Sequence of chain 1.C:
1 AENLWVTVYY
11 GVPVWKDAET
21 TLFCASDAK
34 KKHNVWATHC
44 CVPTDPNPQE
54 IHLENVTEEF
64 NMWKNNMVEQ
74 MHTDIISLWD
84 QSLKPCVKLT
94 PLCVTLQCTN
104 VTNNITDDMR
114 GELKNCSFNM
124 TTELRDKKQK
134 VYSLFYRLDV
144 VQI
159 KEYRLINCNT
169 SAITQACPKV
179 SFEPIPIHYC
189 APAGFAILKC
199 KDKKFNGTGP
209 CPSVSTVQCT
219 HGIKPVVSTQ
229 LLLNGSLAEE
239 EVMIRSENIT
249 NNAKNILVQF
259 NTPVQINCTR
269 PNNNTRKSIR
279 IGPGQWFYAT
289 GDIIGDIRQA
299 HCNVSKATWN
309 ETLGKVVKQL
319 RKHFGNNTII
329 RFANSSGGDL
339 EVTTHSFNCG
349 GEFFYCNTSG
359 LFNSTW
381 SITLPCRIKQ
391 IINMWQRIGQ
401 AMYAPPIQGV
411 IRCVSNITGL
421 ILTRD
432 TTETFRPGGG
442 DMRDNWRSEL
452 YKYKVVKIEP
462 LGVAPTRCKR

Binding-site contacts:
Ligand atom N2 contacts residue ASN271 of chain 1.C at 2.8 Å (h-bond).
Ligand atom C5 contacts residue ASN271 of chain 1.C at 3.7 Å.
Ligand atom O5 contacts residue ILE292 of chain 1.C at 3.4 Å.
Ligand atom O7 contacts residue ASN271 of chain 1.C at 3.6 Å (h-bond).
Ligand atom C1 contacts residue ILE292 of chain 1.C at 4.1 Å (hydrophobic).
Ligand atom C3 contacts residue ASN271 of chain 1.C at 3.7 Å.
Ligand atom C4 contacts residue ASN271 of chain 1.C at 4.2 Å.
Ligand atom C8 contacts residue GLY409 of chain 1.C at 4.2 Å.
Ligand atom C1 contacts residue ASN271 of chain 1.C at 1.4 Å.
Ligand atom C6 contacts residue ILE292 of chain 1.C at 4.1 Å (hydrophobic).
Ligand atom O5 contacts residue ASN271 of chain 1.C at 2.4 Å (h-bond).
Ligand atom C5 contacts residue ILE292 of chain 1.C at 4.0 Å (hydrophobic).
Ligand atom C2 contacts residue ASN271 of chain 1.C at 2.4 Å.
Ligand atom C7 contacts residue ASN271 of chain 1.C at 3.4 Å.
Ligand atom C8 contacts residue ASN271 of chain 1.C at 4.1 Å.
Ligand atom C8 contacts residue VAL410 of chain 1.C at 3.8 Å (hydrophobic).

The small molecule below binds the protein below.
Small molecule (SMILES): CC(=O)N[C@@H]1[C@@H](O)[C@H](O)[C@@H](CO)O[C@H]1O